Sequence of chain 1.B:
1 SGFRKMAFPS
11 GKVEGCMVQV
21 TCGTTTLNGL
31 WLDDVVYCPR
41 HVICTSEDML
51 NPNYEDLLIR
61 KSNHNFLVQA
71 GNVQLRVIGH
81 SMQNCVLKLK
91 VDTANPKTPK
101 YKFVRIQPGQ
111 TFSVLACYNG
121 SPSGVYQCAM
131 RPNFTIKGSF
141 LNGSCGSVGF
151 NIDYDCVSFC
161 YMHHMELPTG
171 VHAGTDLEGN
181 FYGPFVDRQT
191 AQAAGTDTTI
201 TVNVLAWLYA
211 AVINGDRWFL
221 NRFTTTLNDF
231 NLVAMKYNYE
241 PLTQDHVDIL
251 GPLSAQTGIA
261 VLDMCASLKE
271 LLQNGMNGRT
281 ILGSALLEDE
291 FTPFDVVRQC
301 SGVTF

Binding-site contacts:
Ligand atom O37 contacts residue GLU166 of chain 1.A at 3.5 Å.
Ligand atom C15 contacts residue GLU166 of chain 1.A at 3.6 Å.
Ligand atom C36 contacts residue GLU166 of chain 1.A at 3.5 Å.
Ligand atom O22 contacts residue THR190 of chain 1.A at 3.4 Å (h-bond).
Ligand atom N14 contacts residue GLU166 of chain 1.A at 3.6 Å.
Ligand atom C23 contacts residue GLN189 of chain 1.A at 3.3 Å.
Ligand atom N08 contacts residue HIS164 of chain 1.A at 3.0 Å (h-bond).
Ligand atom C04 contacts residue GLY143 of chain 1.A at 3.5 Å.
Ligand atom O37 contacts residue HIS163 of chain 1.A at 2.9 Å (h-bond).
Ligand atom C01 contacts residue THR25 of chain 1.A at 3.4 Å.
Ligand atom C31 contacts residue CYS145 of chain 1.A at 3.0 Å (hydrophobic).
Ligand atom C01 contacts residue THR26 of chain 1.A at 3.0 Å.
Ligand atom C29 contacts residue ASP187 of chain 1.A at 3.6 Å.
Ligand atom O26 contacts residue MET165 of chain 1.A at 3.1 Å.
Ligand atom O18 contacts residue LEU167 of chain 1.A at 3.5 Å (h-bond).
Ligand atom C28 contacts residue HIS41 of chain 1.A at 3.4 Å.
Ligand atom C28 contacts residue MET165 of chain 1.A at 3.0 Å (hydrophobic).
Ligand atom C05 contacts residue CYS145 of chain 1.A at 2.8 Å (hydrophobic).
Ligand atom O38 contacts residue GLY143 of chain 1.A at 3.0 Å.
Ligand atom N35 contacts residue SER1 of chain 1.B at 3.5 Å (h-bond).
Ligand atom O37 contacts residue PHE140 of chain 1.A at 3.4 Å.
Ligand atom O26 contacts residue GLU166 of chain 1.A at 3.4 Å (salt-bridge).
Ligand atom C29 contacts residue HIS41 of chain 1.A at 3.3 Å.
Ligand atom O37 contacts residue HIS172 of chain 1.A at 3.5 Å.
Ligand atom O38 contacts residue CYS145 of chain 1.A at 3.2 Å (h-bond).
Ligand atom C04 contacts residue CYS145 of chain 1.A at 3.2 Å (hydrophobic).
Ligand atom C06 contacts residue CYS145 of chain 1.A at 1.8 Å (hydrophobic).
Ligand atom C29 contacts residue MET49 of chain 1.A at 3.0 Å (hydrophobic).
Ligand atom C24 contacts residue GLN189 of chain 1.A at 3.2 Å.
Ligand atom C07 contacts residue CYS145 of chain 1.A at 2.7 Å (hydrophobic).
Ligand atom C28 contacts residue MET49 of chain 1.A at 3.2 Å (hydrophobic).
Ligand atom C02 contacts residue ASN142 of chain 1.A at 3.5 Å.
Ligand atom N35 contacts residue PHE140 of chain 1.A at 3.1 Å (h-bond).
Ligand atom N08 contacts residue CYS145 of chain 1.A at 3.2 Å (h-bond).
Ligand atom N17 contacts residue GLU166 of chain 1.A at 3.4 Å (salt-bridge).
Ligand atom C29 contacts residue MET165 of chain 1.A at 2.9 Å (hydrophobic).
Ligand atom O38 contacts residue LEU27 of chain 1.A at 3.1 Å.
Ligand atom O38 contacts residue SER144 of chain 1.A at 3.6 Å (h-bond).
Ligand atom C05 contacts residue GLY143 of chain 1.A at 3.4 Å.
Ligand atom N35 contacts residue GLU166 of chain 1.A at 3.0 Å (salt-bridge).

The protein below binds the small molecule below.
Small molecule (SMILES): C#CC[C@@H](C(=O)N[C@H](CCC(=O)OCC)C[C@@H]1CCNC1=O)n1cccc(NC(=O)c2cc(C)on2)c1=O

Sequence of chain 1.A:
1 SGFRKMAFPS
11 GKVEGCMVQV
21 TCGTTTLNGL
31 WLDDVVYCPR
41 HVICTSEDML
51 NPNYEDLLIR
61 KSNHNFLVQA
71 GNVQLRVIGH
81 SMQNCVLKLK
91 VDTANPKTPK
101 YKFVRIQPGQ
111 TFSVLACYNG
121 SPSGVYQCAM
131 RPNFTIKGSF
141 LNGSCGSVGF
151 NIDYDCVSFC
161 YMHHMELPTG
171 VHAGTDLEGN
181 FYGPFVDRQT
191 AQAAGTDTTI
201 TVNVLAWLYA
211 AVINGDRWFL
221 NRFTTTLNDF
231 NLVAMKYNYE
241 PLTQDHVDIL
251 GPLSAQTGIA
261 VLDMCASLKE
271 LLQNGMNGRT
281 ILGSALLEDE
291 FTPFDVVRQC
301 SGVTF